The protein below binds the small molecule below.
Small molecule (SMILES): [H]/N=C(\N)NCCC[C@H](NC(=O)[C@H](Cc1ccccc1)NC(=O)[C@H](N)Cc1ccccc1)C(=O)CCl

Binding-site contacts:
Ligand atom N2 contacts residue CYS145 of chain 1.B at 3.4 Å (h-bond).
Ligand atom CZ1 contacts residue ASP187 of chain 1.B at 3.9 Å.
Ligand atom C2 contacts residue GLY143 of chain 1.B at 3.8 Å.
Ligand atom C2 contacts residue CYS145 of chain 1.B at 2.9 Å (hydrophobic).
Ligand atom CG2 contacts residue THR26 of chain 1.B at 3.4 Å.
Ligand atom CE11 contacts residue ARG188 of chain 1.B at 3.7 Å.
Ligand atom O2 contacts residue ASN142 of chain 1.B at 3.1 Å (h-bond).
Ligand atom CE21 contacts residue MET165 of chain 1.B at 3.5 Å (hydrophobic).
Ligand atom CD1 contacts residue GLU166 of chain 1.B at 3.9 Å.
Ligand atom CE11 contacts residue GLN189 of chain 1.B at 3.6 Å.
Ligand atom NH1 contacts residue ASN142 of chain 1.B at 3.4 Å (h-bond).
Ligand atom CD21 contacts residue HIS41 of chain 1.B at 3.5 Å.
Ligand atom CA2 contacts residue CYS145 of chain 1.B at 3.3 Å (hydrophobic).
Ligand atom O contacts residue GLU166 of chain 1.B at 3.4 Å (salt-bridge).
Ligand atom CE2 contacts residue MET165 of chain 1.B at 3.5 Å (hydrophobic).
Ligand atom NH2 contacts residue ASN142 of chain 1.B at 3.5 Å.
Ligand atom CE1 contacts residue PRO168 of chain 1.B at 3.8 Å (hydrophobic).
Ligand atom CD11 contacts residue MET49 of chain 1.B at 3.4 Å (hydrophobic).
Ligand atom CZ2 contacts residue GLY143 of chain 1.B at 3.6 Å.
Ligand atom CD21 contacts residue MET49 of chain 1.B at 3.7 Å (hydrophobic).
Ligand atom CD21 contacts residue MET165 of chain 1.B at 3.7 Å (hydrophobic).
Ligand atom N contacts residue GLU166 of chain 1.B at 2.8 Å (salt-bridge).
Ligand atom O2 contacts residue GLY143 of chain 1.B at 3.1 Å (h-bond).
Ligand atom CD contacts residue THR26 of chain 1.B at 3.2 Å.
Ligand atom CB1 contacts residue MET49 of chain 1.B at 3.8 Å (hydrophobic).
Ligand atom CG contacts residue GLU166 of chain 1.B at 3.8 Å.
Ligand atom C3 contacts residue CYS145 of chain 1.B at 1.8 Å (hydrophobic).
Ligand atom CE21 contacts residue ASP187 of chain 1.B at 3.8 Å.
Ligand atom O contacts residue MET165 of chain 1.B at 3.5 Å.
Ligand atom CZ1 contacts residue ARG188 of chain 1.B at 3.4 Å.
Ligand atom CD21 contacts residue HIS164 of chain 1.B at 3.7 Å.
Ligand atom NE contacts residue GLY143 of chain 1.B at 3.8 Å.
Ligand atom NH2 contacts residue GLY143 of chain 1.B at 3.4 Å (h-bond).
Ligand atom CZ1 contacts residue VAL186 of chain 1.B at 3.8 Å (hydrophobic).
Ligand atom CD2 contacts residue GLU166 of chain 1.B at 3.8 Å.
Ligand atom NE contacts residue THR26 of chain 1.B at 3.3 Å (h-bond).
Ligand atom CG1 contacts residue MET49 of chain 1.B at 3.3 Å (hydrophobic).
Ligand atom N2 contacts residue HIS41 of chain 1.B at 3.6 Å (h-bond).
Ligand atom O1 contacts residue ASN142 of chain 1.B at 3.2 Å (h-bond).
Ligand atom CE11 contacts residue MET49 of chain 1.B at 3.8 Å (hydrophobic).

Sequence of chain 1.B:
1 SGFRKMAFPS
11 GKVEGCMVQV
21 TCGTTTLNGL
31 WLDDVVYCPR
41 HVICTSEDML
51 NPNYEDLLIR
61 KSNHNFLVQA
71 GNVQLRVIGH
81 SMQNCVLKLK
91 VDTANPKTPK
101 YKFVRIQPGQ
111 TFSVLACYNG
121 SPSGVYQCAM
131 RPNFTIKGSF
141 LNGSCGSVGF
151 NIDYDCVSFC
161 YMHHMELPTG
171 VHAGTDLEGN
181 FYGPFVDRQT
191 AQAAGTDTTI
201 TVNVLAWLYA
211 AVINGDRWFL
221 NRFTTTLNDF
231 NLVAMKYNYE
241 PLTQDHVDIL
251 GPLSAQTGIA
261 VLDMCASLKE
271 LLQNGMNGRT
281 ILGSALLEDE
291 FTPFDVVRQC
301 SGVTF